Binding-site contacts:
Ligand atom C3 contacts residue ASN80 of chain 1.B at 3.8 Å.
Ligand atom C4 contacts residue ASN80 of chain 1.B at 4.3 Å.
Ligand atom N2 contacts residue ASN80 of chain 1.B at 3.0 Å (h-bond).
Ligand atom C7 contacts residue VAL343 of chain 1.B at 4.0 Å (hydrophobic).
Ligand atom O5 contacts residue ASN80 of chain 1.B at 2.4 Å (h-bond).
Ligand atom C8 contacts residue VAL343 of chain 1.B at 3.8 Å (hydrophobic).
Ligand atom C5 contacts residue ASN80 of chain 1.B at 3.7 Å.
Ligand atom C1 contacts residue ASN80 of chain 1.B at 1.4 Å.
Ligand atom C7 contacts residue ASN80 of chain 1.B at 3.5 Å.
Ligand atom C6 contacts residue SER933 of chain 1.B at 4.2 Å.
Ligand atom C2 contacts residue ASN80 of chain 1.B at 2.5 Å.
Ligand atom O7 contacts residue ASN80 of chain 1.B at 3.6 Å.
Ligand atom N2 contacts residue VAL343 of chain 1.B at 3.9 Å.

A protein and the small-molecule ligand that binds it are described below.
Small molecule (SMILES): CC(=O)N[C@H]1[C@H](O[C@H]2[C@H](O)[C@@H](NC(C)=O)CO[C@@H]2CO)O[C@H](CO)[C@@H](O)[C@@H]1O

Sequence of chain 1.B:
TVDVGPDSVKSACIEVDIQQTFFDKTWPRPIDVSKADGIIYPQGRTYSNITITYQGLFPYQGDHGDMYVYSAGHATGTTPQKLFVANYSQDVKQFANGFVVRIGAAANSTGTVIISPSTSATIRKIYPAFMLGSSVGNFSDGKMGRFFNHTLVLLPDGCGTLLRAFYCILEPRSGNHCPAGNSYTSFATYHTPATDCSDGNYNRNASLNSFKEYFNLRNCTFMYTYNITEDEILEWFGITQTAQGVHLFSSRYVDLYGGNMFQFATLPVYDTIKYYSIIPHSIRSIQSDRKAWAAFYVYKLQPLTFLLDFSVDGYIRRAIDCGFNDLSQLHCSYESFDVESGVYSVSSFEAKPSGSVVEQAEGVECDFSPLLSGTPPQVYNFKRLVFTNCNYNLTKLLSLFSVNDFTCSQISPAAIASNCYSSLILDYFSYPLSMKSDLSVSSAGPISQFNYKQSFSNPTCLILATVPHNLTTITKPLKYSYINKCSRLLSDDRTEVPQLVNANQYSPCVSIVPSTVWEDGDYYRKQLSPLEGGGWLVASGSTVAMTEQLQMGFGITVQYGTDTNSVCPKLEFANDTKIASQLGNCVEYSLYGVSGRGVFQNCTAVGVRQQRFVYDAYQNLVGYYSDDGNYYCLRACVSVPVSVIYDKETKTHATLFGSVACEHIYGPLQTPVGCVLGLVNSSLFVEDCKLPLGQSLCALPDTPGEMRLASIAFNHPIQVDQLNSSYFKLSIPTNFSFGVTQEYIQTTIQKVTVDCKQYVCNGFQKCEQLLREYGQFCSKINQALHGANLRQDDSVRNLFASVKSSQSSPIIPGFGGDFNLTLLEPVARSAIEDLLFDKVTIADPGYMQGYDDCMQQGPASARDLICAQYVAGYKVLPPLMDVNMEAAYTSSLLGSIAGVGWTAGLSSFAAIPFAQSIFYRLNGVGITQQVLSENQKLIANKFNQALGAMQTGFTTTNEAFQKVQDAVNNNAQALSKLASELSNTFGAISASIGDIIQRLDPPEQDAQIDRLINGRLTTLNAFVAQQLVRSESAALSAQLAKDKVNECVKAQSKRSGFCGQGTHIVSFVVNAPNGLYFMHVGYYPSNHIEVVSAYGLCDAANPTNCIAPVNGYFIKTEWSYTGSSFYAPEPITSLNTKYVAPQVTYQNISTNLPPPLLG